Sequence of chain 1.A:
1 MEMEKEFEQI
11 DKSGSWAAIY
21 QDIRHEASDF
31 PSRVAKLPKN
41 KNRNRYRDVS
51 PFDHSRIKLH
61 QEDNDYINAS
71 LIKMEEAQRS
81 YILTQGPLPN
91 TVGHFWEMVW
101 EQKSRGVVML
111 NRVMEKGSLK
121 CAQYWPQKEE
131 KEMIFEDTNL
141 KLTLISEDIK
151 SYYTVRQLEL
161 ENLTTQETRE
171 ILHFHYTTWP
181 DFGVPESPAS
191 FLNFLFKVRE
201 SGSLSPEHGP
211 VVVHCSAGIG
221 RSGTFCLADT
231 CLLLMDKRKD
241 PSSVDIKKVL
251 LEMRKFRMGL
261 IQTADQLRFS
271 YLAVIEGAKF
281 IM

A protein and the small-molecule ligand that binds it are described below.
Small molecule (SMILES): OCCCCn1cnc2cc(Cl)c(Cl)cc21

Binding-site contacts:
Ligand atom C09 contacts residue PHE196 of chain 1.A at 2.7 Å (hydrophobic).
Ligand atom C10 contacts residue PHE196 of chain 1.A at 2.3 Å (hydrophobic).
Ligand atom CL14 contacts residue GLY277 of chain 1.A at 3.9 Å.
Ligand atom N08 contacts residue PHE196 of chain 1.A at 3.8 Å.
Ligand atom N08 contacts residue GLU200 of chain 1.A at 4.2 Å.
Ligand atom C07 contacts residue GLU200 of chain 1.A at 4.3 Å.
Ligand atom O01 contacts residue ASP236 of chain 1.A at 4.5 Å.
Ligand atom CL12 contacts residue PHE196 of chain 1.A at 2.6 Å.
Ligand atom C11 contacts residue PHE196 of chain 1.A at 1.8 Å (hydrophobic).
Ligand atom C13 contacts residue PHE196 of chain 1.A at 1.4 Å (hydrophobic).
Ligand atom C16 contacts residue PHE280 of chain 1.A at 3.1 Å (hydrophobic).
Ligand atom C02 contacts residue ILE281 of chain 1.A at 3.9 Å (hydrophobic).
Ligand atom CL12 contacts residue PHE280 of chain 1.A at 3.6 Å.
Ligand atom N08 contacts residue PHE280 of chain 1.A at 3.7 Å.
Ligand atom C16 contacts residue PHE196 of chain 1.A at 3.0 Å (hydrophobic).
Ligand atom CL12 contacts residue ASN193 of chain 1.A at 4.1 Å.
Ligand atom C15 contacts residue PHE196 of chain 1.A at 2.2 Å (hydrophobic).
Ligand atom CL12 contacts residue LEU192 of chain 1.A at 4.1 Å.
Ligand atom N06 contacts residue PHE280 of chain 1.A at 4.1 Å.
Ligand atom C11 contacts residue PHE280 of chain 1.A at 2.8 Å (hydrophobic).
Ligand atom C07 contacts residue PHE280 of chain 1.A at 4.3 Å (hydrophobic).
Ligand atom N06 contacts residue PHE196 of chain 1.A at 4.1 Å.
Ligand atom C09 contacts residue PHE280 of chain 1.A at 2.9 Å (hydrophobic).
Ligand atom CL14 contacts residue PHE280 of chain 1.A at 3.1 Å.
Ligand atom C15 contacts residue PHE280 of chain 1.A at 2.7 Å (hydrophobic).
Ligand atom C13 contacts residue PHE280 of chain 1.A at 2.5 Å (hydrophobic).
Ligand atom C10 contacts residue PHE280 of chain 1.A at 2.7 Å (hydrophobic).
Ligand atom CL14 contacts residue PHE196 of chain 1.A at 2.1 Å.